Binding-site contacts:
Ligand atom C contacts residue ARG65 of chain 1.A at 3.9 Å.
Ligand atom N contacts residue ARG65 of chain 1.A at 4.1 Å.
Ligand atom CD1 contacts residue VAL61 of chain 1.A at 3.9 Å (hydrophobic).
Ligand atom C contacts residue ARG65 of chain 1.A at 3.7 Å.
Ligand atom CD2 contacts residue VAL75 of chain 1.A at 3.6 Å (hydrophobic).
Ligand atom CD2 contacts residue GLN78 of chain 1.A at 3.6 Å.
Ligand atom CB contacts residue GLN78 of chain 1.A at 3.6 Å.
Ligand atom CA contacts residue GLU238 of chain 1.A at 3.6 Å.
Ligand atom C contacts residue GLU238 of chain 1.A at 4.0 Å.
Ligand atom CD2 contacts residue LEU82 of chain 1.A at 3.9 Å (hydrophobic).
Ligand atom O contacts residue ARG65 of chain 1.A at 2.5 Å (salt-bridge).
Ligand atom CG contacts residue VAL75 of chain 1.A at 4.0 Å (hydrophobic).
Ligand atom CB contacts residue MET79 of chain 1.A at 3.6 Å (hydrophobic).
Ligand atom O contacts residue ARG65 of chain 1.A at 3.2 Å (salt-bridge).
Ligand atom CD2 contacts residue MET239 of chain 1.A at 3.8 Å (hydrophobic).
Ligand atom CD contacts residue MET79 of chain 1.A at 3.9 Å (hydrophobic).
Ligand atom CD2 contacts residue PHE58 of chain 1.A at 4.0 Å (hydrophobic).
Ligand atom OG contacts residue GLU238 of chain 1.A at 2.8 Å (salt-bridge).
Ligand atom CD1 contacts residue GLN78 of chain 1.A at 3.8 Å.
Ligand atom CD1 contacts residue LEU235 of chain 1.A at 4.1 Å (hydrophobic).
Ligand atom CB contacts residue GLU238 of chain 1.A at 3.3 Å.
Ligand atom CG contacts residue MET79 of chain 1.A at 4.0 Å (hydrophobic).
Ligand atom CA contacts residue GLU238 of chain 1.A at 3.8 Å.
Ligand atom CD1 contacts residue MET79 of chain 1.A at 3.5 Å (hydrophobic).
Ligand atom CD1 contacts residue LEU82 of chain 1.A at 4.0 Å (hydrophobic).
Ligand atom CA contacts residue ARG65 of chain 1.A at 4.1 Å.
Ligand atom CA contacts residue MET79 of chain 1.A at 4.1 Å (hydrophobic).
Ligand atom C contacts residue GLU238 of chain 1.A at 3.8 Å.
Ligand atom CB contacts residue VAL61 of chain 1.A at 4.0 Å (hydrophobic).
Ligand atom CB contacts residue VAL75 of chain 1.A at 4.1 Å (hydrophobic).
Ligand atom N contacts residue GLU238 of chain 1.A at 2.8 Å (salt-bridge).
Ligand atom O contacts residue VAL75 of chain 1.A at 4.2 Å.
Ligand atom OG contacts residue MET79 of chain 1.A at 3.6 Å.
Ligand atom CB contacts residue GLU238 of chain 1.A at 3.8 Å.
Ligand atom CD2 contacts residue LEU235 of chain 1.A at 3.9 Å (hydrophobic).
Ligand atom CD2 contacts residue ARG65 of chain 1.A at 4.0 Å.
Ligand atom CD2 contacts residue VAL61 of chain 1.A at 4.1 Å (hydrophobic).
Ligand atom CG contacts residue GLN78 of chain 1.A at 4.0 Å.
Ligand atom CD1 contacts residue PHE58 of chain 1.A at 3.8 Å (hydrophobic).
Ligand atom CD2 contacts residue GLN83 of chain 1.A at 3.9 Å.

A protein and the small-molecule ligand that binds it are described below.
Small molecule (SMILES): CC(C)C[C@H](NC(=O)[C@H](CCCC[NH3+])NC(=O)[C@H](CCCC[NH3+])NC(=O)[C@H](CC(C)C)NC(=O)[C@H](CC(C)C)NC(=O)[C@@H](N)CO)C(=O)N[C@@H](CC(C)C)C(=O)N[C@@H](CC(C)C)C(=O)N[C@@H](C)C=O

Sequence of chain 1.A:
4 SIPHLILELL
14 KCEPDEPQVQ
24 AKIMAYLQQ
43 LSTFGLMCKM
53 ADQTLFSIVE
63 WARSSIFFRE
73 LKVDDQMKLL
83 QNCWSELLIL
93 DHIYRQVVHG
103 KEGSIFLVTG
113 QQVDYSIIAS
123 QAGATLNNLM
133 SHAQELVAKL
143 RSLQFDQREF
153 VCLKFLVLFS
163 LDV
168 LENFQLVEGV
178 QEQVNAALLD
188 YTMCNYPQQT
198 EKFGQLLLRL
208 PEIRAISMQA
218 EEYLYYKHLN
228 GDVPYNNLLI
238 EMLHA